Sequence of chain 1.A:
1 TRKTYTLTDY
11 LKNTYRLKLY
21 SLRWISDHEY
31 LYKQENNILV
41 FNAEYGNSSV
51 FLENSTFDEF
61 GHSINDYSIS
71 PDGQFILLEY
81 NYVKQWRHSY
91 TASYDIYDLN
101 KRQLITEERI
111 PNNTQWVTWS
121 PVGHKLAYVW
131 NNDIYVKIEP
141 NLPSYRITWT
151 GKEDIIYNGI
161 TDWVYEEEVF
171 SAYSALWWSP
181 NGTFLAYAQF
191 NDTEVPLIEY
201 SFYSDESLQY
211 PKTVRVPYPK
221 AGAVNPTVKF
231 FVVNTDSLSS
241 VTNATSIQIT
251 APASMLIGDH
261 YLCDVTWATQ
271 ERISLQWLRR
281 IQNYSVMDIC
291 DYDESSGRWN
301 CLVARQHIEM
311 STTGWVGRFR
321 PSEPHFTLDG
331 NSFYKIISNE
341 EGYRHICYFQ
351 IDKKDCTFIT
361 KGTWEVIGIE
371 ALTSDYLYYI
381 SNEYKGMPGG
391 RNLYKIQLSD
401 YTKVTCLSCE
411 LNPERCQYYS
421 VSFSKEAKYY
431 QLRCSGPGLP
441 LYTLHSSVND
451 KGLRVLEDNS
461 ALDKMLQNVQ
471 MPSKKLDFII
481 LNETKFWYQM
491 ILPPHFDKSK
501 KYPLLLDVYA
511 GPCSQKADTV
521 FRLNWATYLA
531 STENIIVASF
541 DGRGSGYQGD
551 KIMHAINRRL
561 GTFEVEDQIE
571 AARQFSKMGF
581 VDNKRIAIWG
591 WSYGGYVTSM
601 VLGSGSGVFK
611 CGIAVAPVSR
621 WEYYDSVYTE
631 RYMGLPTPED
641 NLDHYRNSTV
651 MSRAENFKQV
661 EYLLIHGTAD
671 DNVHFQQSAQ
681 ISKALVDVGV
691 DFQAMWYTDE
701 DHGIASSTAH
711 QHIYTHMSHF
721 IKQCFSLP

The protein below binds the small molecule below.
Small molecule (SMILES): CC(=O)N[C@@H]1[C@@H](O)[C@H](O)[C@@H](CO)O[C@H]1O

Binding-site contacts:
Ligand atom O5 contacts residue TRP149 of chain 1.A at 3.8 Å.
Ligand atom C2 contacts residue ASN243 of chain 1.A at 2.6 Å.
Ligand atom C1 contacts residue TRP149 of chain 1.A at 3.8 Å (hydrophobic).
Ligand atom C4 contacts residue ASN243 of chain 1.A at 4.3 Å.
Ligand atom N2 contacts residue ASN243 of chain 1.A at 3.1 Å (h-bond).
Ligand atom O7 contacts residue ASN243 of chain 1.A at 3.4 Å (h-bond).
Ligand atom C5 contacts residue TRP149 of chain 1.A at 3.7 Å (hydrophobic).
Ligand atom C8 contacts residue THR242 of chain 1.A at 4.5 Å.
Ligand atom C8 contacts residue VAL241 of chain 1.A at 3.2 Å (hydrophobic).
Ligand atom C5 contacts residue ASN243 of chain 1.A at 3.7 Å.
Ligand atom C1 contacts residue ASN243 of chain 1.A at 1.4 Å.
Ligand atom O5 contacts residue ASN243 of chain 1.A at 2.4 Å (h-bond).
Ligand atom C8 contacts residue ASN243 of chain 1.A at 4.2 Å.
Ligand atom C7 contacts residue ASN243 of chain 1.A at 3.4 Å.
Ligand atom C6 contacts residue TRP149 of chain 1.A at 4.0 Å (hydrophobic).
Ligand atom C3 contacts residue ASN243 of chain 1.A at 3.9 Å.